Binding-site contacts:
Ligand atom O3A contacts residue GLY508 of chain 1.F at 3.1 Å (h-bond).
Ligand atom O3A contacts residue THR507 of chain 1.F at 3.4 Å (h-bond).
Ligand atom N7 contacts residue PHE630 of chain 1.F at 3.1 Å.
Ligand atom O1B contacts residue SER510 of chain 1.F at 3.0 Å (h-bond).
Ligand atom O5' contacts residue GLY508 of chain 1.F at 3.7 Å.
Ligand atom O2B contacts residue GLY508 of chain 1.F at 3.4 Å (h-bond).
Ligand atom PB contacts residue ALA506 of chain 1.F at 3.2 Å.
Ligand atom O5' contacts residue THR511 of chain 1.F at 3.7 Å.
Ligand atom O1A contacts residue LYS509 of chain 1.F at 3.4 Å (salt-bridge).
Ligand atom O1B contacts residue LYS509 of chain 1.F at 3.1 Å (salt-bridge).
Ligand atom O1A contacts residue GLY508 of chain 1.F at 3.2 Å.
Ligand atom PB contacts residue LYS509 of chain 1.F at 3.6 Å.
Ligand atom O2B contacts residue THR507 of chain 1.F at 2.4 Å (h-bond).
Ligand atom O3A contacts residue ALA506 of chain 1.F at 3.4 Å.
Ligand atom N6 contacts residue PHE630 of chain 1.F at 3.6 Å.
Ligand atom O2B contacts residue GLU504 of chain 1.F at 3.4 Å (salt-bridge).
Ligand atom O2A contacts residue SER510 of chain 1.F at 3.8 Å.
Ligand atom O2B contacts residue THR505 of chain 1.F at 3.3 Å.
Ligand atom O4' contacts residue PHE630 of chain 1.F at 3.2 Å.
Ligand atom C8 contacts residue PHE630 of chain 1.F at 3.3 Å (hydrophobic).
Ligand atom N6 contacts residue ASP467 of chain 1.F at 3.5 Å (salt-bridge).
Ligand atom O3' contacts residue LEU651 of chain 1.F at 3.7 Å.
Ligand atom PA contacts residue GLY508 of chain 1.F at 3.8 Å.
Ligand atom O4' contacts residue LEU651 of chain 1.F at 3.7 Å.
Ligand atom PB contacts residue GLY508 of chain 1.F at 3.7 Å.
Ligand atom C2 contacts residue ASP652 of chain 1.F at 3.5 Å.
Ligand atom N6 contacts residue ILE464 of chain 1.F at 3.6 Å.
Ligand atom O2B contacts residue LYS509 of chain 1.F at 2.8 Å (salt-bridge).
Ligand atom C4' contacts residue LEU651 of chain 1.F at 3.7 Å (hydrophobic).
Ligand atom N3 contacts residue ASP652 of chain 1.F at 3.3 Å (salt-bridge).
Ligand atom O1A contacts residue SER510 of chain 1.F at 2.8 Å (h-bond).
Ligand atom N9 contacts residue PHE630 of chain 1.F at 3.7 Å.
Ligand atom C5 contacts residue PHE630 of chain 1.F at 3.4 Å (hydrophobic).
Ligand atom PB contacts residue THR507 of chain 1.F at 3.4 Å.
Ligand atom C2' contacts residue THR511 of chain 1.F at 3.6 Å.
Ligand atom C8 contacts residue THR511 of chain 1.F at 3.6 Å.
Ligand atom O2B contacts residue ALA506 of chain 1.F at 2.7 Å (h-bond).
Ligand atom O1A contacts residue THR511 of chain 1.F at 2.9 Å (h-bond).
Ligand atom C6 contacts residue PHE630 of chain 1.F at 3.5 Å (hydrophobic).
Ligand atom N3B contacts residue ALA506 of chain 1.F at 3.0 Å (h-bond).

Sequence of chain 1.F:
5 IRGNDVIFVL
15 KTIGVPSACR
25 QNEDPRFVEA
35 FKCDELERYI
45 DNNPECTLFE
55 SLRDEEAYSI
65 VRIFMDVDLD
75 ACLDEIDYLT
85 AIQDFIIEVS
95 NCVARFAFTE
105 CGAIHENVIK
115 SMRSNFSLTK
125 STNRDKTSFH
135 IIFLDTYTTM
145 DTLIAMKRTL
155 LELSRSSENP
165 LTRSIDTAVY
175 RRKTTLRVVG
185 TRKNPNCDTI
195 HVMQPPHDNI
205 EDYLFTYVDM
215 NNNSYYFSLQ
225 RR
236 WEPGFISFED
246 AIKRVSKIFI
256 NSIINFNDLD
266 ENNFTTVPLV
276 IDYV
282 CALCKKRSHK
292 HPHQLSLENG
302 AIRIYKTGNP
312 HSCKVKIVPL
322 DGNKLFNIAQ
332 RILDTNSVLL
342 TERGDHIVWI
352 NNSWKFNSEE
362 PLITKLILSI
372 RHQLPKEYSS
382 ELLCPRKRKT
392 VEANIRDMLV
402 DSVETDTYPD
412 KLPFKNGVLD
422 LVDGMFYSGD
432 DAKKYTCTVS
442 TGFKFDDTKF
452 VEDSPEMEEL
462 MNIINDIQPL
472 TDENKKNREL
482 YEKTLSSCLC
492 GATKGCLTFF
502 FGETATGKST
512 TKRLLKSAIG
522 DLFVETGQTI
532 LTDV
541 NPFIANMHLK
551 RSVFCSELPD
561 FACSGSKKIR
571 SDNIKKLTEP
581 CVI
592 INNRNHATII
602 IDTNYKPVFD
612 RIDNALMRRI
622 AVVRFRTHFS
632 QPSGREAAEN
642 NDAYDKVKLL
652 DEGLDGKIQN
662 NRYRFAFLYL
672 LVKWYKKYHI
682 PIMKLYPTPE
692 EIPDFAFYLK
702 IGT

This protein binds this small molecule.
Small molecule (SMILES): Nc1ncnc2c1ncn2[C@@H]1O[C@H](CO[P](=O)(O)O[P](N)(=O)O)[C@@H](O)[C@H]1O

Sequence of chain 1.A:
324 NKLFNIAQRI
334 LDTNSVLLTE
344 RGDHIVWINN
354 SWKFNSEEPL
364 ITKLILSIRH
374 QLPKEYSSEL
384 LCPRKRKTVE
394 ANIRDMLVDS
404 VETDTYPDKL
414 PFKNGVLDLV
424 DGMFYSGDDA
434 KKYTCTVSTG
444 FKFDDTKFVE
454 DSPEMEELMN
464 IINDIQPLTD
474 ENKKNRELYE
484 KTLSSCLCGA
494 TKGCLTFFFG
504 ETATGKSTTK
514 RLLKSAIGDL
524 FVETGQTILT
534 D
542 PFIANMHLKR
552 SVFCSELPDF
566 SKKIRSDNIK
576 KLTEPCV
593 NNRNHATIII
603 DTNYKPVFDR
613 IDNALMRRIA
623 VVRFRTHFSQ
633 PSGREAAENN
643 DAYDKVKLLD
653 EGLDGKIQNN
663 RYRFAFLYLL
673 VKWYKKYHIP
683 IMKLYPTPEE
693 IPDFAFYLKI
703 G